Sequence of chain 1.F:
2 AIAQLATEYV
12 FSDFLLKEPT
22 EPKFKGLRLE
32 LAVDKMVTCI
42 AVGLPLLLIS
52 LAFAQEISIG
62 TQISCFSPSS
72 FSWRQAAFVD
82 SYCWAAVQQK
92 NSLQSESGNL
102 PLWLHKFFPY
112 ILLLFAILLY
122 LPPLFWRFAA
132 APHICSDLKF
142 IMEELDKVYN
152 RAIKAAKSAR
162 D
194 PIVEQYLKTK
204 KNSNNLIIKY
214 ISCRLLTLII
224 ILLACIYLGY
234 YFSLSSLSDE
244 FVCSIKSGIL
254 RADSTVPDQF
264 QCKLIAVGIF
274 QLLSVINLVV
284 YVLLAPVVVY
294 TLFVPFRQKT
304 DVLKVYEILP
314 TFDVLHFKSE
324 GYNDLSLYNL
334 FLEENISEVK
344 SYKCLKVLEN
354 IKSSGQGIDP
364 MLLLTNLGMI

Binding-site contacts:
Ligand atom C1 contacts residue PTY1 of chain 1.MA at 3.9 Å.
Ligand atom C12 contacts residue PTY1 of chain 1.MA at 3.6 Å.
Ligand atom C16 contacts residue TYR233 of chain 1.F at 3.9 Å (hydrophobic).
Ligand atom C27 contacts residue LEU226 of chain 1.F at 4.4 Å (hydrophobic).
Ligand atom C23 contacts residue ILE229 of chain 1.F at 4.4 Å (hydrophobic).
Ligand atom C17 contacts residue TYR233 of chain 1.F at 4.1 Å (hydrophobic).
Ligand atom C21 contacts residue PTY1 of chain 1.MA at 3.5 Å.
Ligand atom C11 contacts residue PTY1 of chain 1.MA at 3.1 Å.
Ligand atom C20 contacts residue PTY1 of chain 1.MA at 3.7 Å.
Ligand atom C6 contacts residue CLR1 of chain 1.QA at 4.3 Å.
Ligand atom C21 contacts residue TYR230 of chain 1.F at 3.5 Å (hydrophobic).
Ligand atom C9 contacts residue PTY1 of chain 1.MA at 4.5 Å.
Ligand atom C7 contacts residue CLR1 of chain 1.QA at 3.7 Å.
Ligand atom C27 contacts residue PTY1 of chain 1.MA at 3.5 Å.
Ligand atom C14 contacts residue TYR233 of chain 1.F at 4.4 Å (hydrophobic).
Ligand atom C25 contacts residue PTY1 of chain 1.MA at 4.5 Å.
Ligand atom C22 contacts residue ILE229 of chain 1.F at 4.0 Å (hydrophobic).
Ligand atom C24 contacts residue TYR230 of chain 1.F at 4.1 Å (hydrophobic).
Ligand atom C21 contacts residue TYR233 of chain 1.F at 4.1 Å (hydrophobic).
Ligand atom C15 contacts residue TYR233 of chain 1.F at 4.1 Å (hydrophobic).
Ligand atom C15 contacts residue CLR1 of chain 1.QA at 4.2 Å.
Ligand atom C2 contacts residue PTY1 of chain 1.MA at 4.4 Å.
Ligand atom C25 contacts residue LEU226 of chain 1.F at 4.2 Å (hydrophobic).
Ligand atom C27 contacts residue PHE116 of chain 1.F at 4.0 Å (hydrophobic).
Ligand atom C11 contacts residue LEU101 of chain 1.F at 4.4 Å (hydrophobic).
Ligand atom C12 contacts residue LEU101 of chain 1.F at 4.4 Å (hydrophobic).
Ligand atom C24 contacts residue PTY1 of chain 1.MA at 4.3 Å.

This small molecule binds to this protein.
Small molecule (SMILES): CC(C)CCC[C@@H](C)[C@H]1CC[C@H]2[C@@H]3CC=C4C[C@@H](O)CC[C@]4(C)[C@H]3CC[C@]12C